Sequence of chain 18.J:
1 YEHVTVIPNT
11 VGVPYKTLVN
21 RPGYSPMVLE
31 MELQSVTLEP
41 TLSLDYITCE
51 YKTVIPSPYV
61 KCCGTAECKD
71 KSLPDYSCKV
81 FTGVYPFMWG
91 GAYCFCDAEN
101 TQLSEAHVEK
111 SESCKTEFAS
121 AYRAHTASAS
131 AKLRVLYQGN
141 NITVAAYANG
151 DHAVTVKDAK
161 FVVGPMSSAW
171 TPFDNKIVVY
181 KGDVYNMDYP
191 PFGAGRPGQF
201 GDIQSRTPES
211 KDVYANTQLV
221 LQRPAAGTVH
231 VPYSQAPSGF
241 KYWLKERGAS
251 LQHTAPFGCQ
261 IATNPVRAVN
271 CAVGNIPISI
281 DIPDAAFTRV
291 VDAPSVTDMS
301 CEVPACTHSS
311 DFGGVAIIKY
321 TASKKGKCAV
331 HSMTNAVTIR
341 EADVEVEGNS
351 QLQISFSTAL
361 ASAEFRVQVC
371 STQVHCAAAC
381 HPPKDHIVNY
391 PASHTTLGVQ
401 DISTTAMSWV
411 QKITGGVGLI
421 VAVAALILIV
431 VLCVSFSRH

Binding-site contacts:
Ligand atom C5 contacts residue ASN259 of chain 18.K at 3.7 Å.
Ligand atom O5 contacts residue ASN259 of chain 18.K at 2.4 Å (h-bond).
Ligand atom C8 contacts residue ASN259 of chain 18.K at 4.4 Å.
Ligand atom O7 contacts residue ASN259 of chain 18.K at 3.0 Å (h-bond).
Ligand atom C1 contacts residue THR116 of chain 18.J at 4.0 Å.
Ligand atom C4 contacts residue ASN259 of chain 18.K at 4.2 Å.
Ligand atom O6 contacts residue LYS181 of chain 18.J at 4.3 Å.
Ligand atom C3 contacts residue ASN259 of chain 18.K at 3.8 Å.
Ligand atom C7 contacts residue THR116 of chain 18.J at 3.8 Å.
Ligand atom C3 contacts residue THR116 of chain 18.J at 4.0 Å.
Ligand atom N2 contacts residue ASN259 of chain 18.K at 2.9 Å (h-bond).
Ligand atom O4 contacts residue LYS181 of chain 18.J at 4.0 Å.
Ligand atom C2 contacts residue ASN259 of chain 18.K at 2.5 Å.
Ligand atom O3 contacts residue THR116 of chain 18.J at 4.4 Å.
Ligand atom C5 contacts residue LYS181 of chain 18.J at 3.5 Å.
Ligand atom C2 contacts residue THR116 of chain 18.J at 3.8 Å.
Ligand atom C4 contacts residue LYS181 of chain 18.J at 4.2 Å.
Ligand atom C1 contacts residue ASN259 of chain 18.K at 1.4 Å.
Ligand atom O5 contacts residue LYS181 of chain 18.J at 4.4 Å.
Ligand atom C3 contacts residue LYS181 of chain 18.J at 4.4 Å.
Ligand atom N2 contacts residue THR116 of chain 18.J at 3.0 Å (h-bond).
Ligand atom C6 contacts residue LYS181 of chain 18.J at 4.2 Å.
Ligand atom C8 contacts residue THR116 of chain 18.J at 3.8 Å.
Ligand atom C7 contacts residue ASN259 of chain 18.K at 3.2 Å.

Sequence of chain 18.K:
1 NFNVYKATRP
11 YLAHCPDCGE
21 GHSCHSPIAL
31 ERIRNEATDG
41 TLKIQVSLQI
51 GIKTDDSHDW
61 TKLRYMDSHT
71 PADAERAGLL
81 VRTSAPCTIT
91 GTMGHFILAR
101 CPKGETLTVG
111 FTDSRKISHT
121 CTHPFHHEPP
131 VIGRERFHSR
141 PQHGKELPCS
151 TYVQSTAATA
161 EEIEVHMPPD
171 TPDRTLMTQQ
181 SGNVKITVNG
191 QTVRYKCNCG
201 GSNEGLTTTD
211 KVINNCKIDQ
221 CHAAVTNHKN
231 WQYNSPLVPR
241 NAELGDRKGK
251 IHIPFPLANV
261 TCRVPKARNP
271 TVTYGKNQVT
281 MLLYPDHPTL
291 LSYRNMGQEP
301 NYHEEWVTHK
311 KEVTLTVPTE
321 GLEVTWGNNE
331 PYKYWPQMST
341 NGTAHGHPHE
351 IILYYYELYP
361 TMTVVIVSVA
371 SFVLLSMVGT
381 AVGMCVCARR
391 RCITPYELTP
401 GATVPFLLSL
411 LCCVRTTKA

A small-molecule ligand and the protein it binds are described below.
Small molecule (SMILES): CC(=O)N[C@@H]1[C@@H](O)[C@H](O)[C@@H](CO)O[C@H]1O